Sequence of chain 1.A:
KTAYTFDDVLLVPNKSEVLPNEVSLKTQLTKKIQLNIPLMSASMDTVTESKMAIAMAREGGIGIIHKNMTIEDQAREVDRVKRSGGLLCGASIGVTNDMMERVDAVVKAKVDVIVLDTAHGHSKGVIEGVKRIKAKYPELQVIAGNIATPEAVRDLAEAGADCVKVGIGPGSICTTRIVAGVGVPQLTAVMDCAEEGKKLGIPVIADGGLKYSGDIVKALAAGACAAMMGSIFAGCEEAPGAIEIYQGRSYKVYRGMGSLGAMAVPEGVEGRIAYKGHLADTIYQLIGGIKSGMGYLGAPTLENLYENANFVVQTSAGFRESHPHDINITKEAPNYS

Binding-site contacts:
Ligand atom C10 contacts residue MET271 of chain 1.A at 3.7 Å (hydrophobic).
Ligand atom C5 contacts residue SER315 of chain 1.C at 3.6 Å.
Ligand atom C41 contacts residue THR184 of chain 1.A at 3.8 Å.
Ligand atom C41 contacts residue GLU290 of chain 1.A at 3.9 Å.
Ligand atom C37 contacts residue ALA127 of chain 1.A at 3.9 Å (hydrophobic).
Ligand atom C39 contacts residue ALA127 of chain 1.A at 3.8 Å (hydrophobic).
Ligand atom C2 contacts residue TYR319 of chain 1.C at 3.6 Å (hydrophobic).
Ligand atom C18 contacts residue PRO28 of chain 1.C at 4.0 Å (hydrophobic).
Ligand atom N3 contacts residue GLY266 of chain 1.A at 3.7 Å.
Ligand atom C9 contacts residue MET271 of chain 1.A at 4.0 Å (hydrophobic).
Ligand atom C3 contacts residue MET271 of chain 1.A at 3.8 Å (hydrophobic).
Ligand atom C11 contacts residue MET265 of chain 1.A at 3.8 Å (hydrophobic).
Ligand atom C1 contacts residue MET271 of chain 1.A at 3.4 Å (hydrophobic).
Ligand atom C40 contacts residue IMP1 of chain 1.E at 3.4 Å.
Ligand atom C4 contacts residue GLU290 of chain 1.A at 3.9 Å.
Ligand atom C26 contacts residue VAL26 of chain 1.C at 3.5 Å (hydrophobic).
Ligand atom C14 contacts residue MET271 of chain 1.A at 3.6 Å (hydrophobic).
Ligand atom C41 contacts residue IMP1 of chain 1.E at 3.4 Å.
Ligand atom C41 contacts residue ALA127 of chain 1.A at 3.7 Å (hydrophobic).
Ligand atom N42 contacts residue ALA127 of chain 1.A at 3.8 Å.
Ligand atom C6 contacts residue GLY266 of chain 1.A at 3.9 Å.
Ligand atom C25 contacts residue GLY318 of chain 1.C at 3.3 Å.
Ligand atom N3 contacts residue MET265 of chain 1.A at 3.6 Å.
Ligand atom C9 contacts residue MET265 of chain 1.A at 3.7 Å (hydrophobic).
Ligand atom C2 contacts residue GLU290 of chain 1.A at 3.7 Å.
Ligand atom N42 contacts residue GLU290 of chain 1.A at 4.0 Å.
Ligand atom N42 contacts residue IMP1 of chain 1.E at 3.9 Å.
Ligand atom N4 contacts residue ALA127 of chain 1.A at 3.4 Å.
Ligand atom C17 contacts residue GLU290 of chain 1.A at 3.9 Å.
Ligand atom C26 contacts residue GLY318 of chain 1.C at 3.8 Å.
Ligand atom C40 contacts residue ALA127 of chain 1.A at 3.8 Å (hydrophobic).
Ligand atom C5 contacts residue TYR319 of chain 1.C at 3.9 Å (hydrophobic).
Ligand atom C12 contacts residue ALA127 of chain 1.A at 3.7 Å (hydrophobic).
Ligand atom C2 contacts residue SER315 of chain 1.C at 3.4 Å.
Ligand atom C5 contacts residue PRO28 of chain 1.C at 3.8 Å (hydrophobic).
Ligand atom O contacts residue ALA127 of chain 1.A at 4.0 Å.
Ligand atom C27 contacts residue LEU27 of chain 1.C at 3.8 Å (hydrophobic).
Ligand atom N4 contacts residue GLU290 of chain 1.A at 3.1 Å (salt-bridge).
Ligand atom C4 contacts residue ALA127 of chain 1.A at 3.6 Å (hydrophobic).
Ligand atom C13 contacts residue ALA127 of chain 1.A at 3.6 Å (hydrophobic).

Sequence of chain 1.C:
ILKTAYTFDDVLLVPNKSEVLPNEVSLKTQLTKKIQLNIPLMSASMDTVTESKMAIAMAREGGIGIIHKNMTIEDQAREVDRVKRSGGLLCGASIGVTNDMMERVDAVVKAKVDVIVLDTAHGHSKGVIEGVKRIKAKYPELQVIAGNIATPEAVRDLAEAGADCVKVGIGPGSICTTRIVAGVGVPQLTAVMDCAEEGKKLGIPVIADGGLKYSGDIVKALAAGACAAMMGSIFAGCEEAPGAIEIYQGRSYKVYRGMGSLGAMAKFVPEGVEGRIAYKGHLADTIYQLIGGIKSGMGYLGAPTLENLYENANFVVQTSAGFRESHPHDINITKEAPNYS

The protein below binds the small molecule below.
Small molecule (SMILES): O=C(Cn1c(-c2ccccn2)nc2ccccc21)Nc1ccc2ccccc2c1